Binding-site contacts:
Ligand atom C18 contacts residue LYS51 of chain 1.A at 4.0 Å.
Ligand atom N7 contacts residue GLU99 of chain 1.A at 2.9 Å (salt-bridge).
Ligand atom C15 contacts residue ALA177 of chain 1.A at 4.1 Å (hydrophobic).
Ligand atom O14 contacts residue ILE82 of chain 1.A at 3.7 Å.
Ligand atom C12 contacts residue ALA177 of chain 1.A at 3.9 Å (hydrophobic).
Ligand atom C13 contacts residue ASP178 of chain 1.A at 3.5 Å.
Ligand atom C4 contacts residue LEU21 of chain 1.A at 4.0 Å (hydrophobic).
Ligand atom C13 contacts residue ILE82 of chain 1.A at 4.0 Å (hydrophobic).
Ligand atom C15 contacts residue ASP178 of chain 1.A at 3.4 Å.
Ligand atom C8 contacts residue LEU167 of chain 1.A at 3.9 Å (hydrophobic).
Ligand atom C6 contacts residue LEU167 of chain 1.A at 3.8 Å (hydrophobic).
Ligand atom C15 contacts residue ILE82 of chain 1.A at 3.8 Å (hydrophobic).
Ligand atom C10 contacts residue PHE26 of chain 1.A at 3.4 Å (hydrophobic).
Ligand atom C18 contacts residue VAL98 of chain 1.A at 4.0 Å (hydrophobic).
Ligand atom C2 contacts residue PHE26 of chain 1.A at 4.1 Å (hydrophobic).
Ligand atom N7 contacts residue VAL98 of chain 1.A at 4.0 Å.
Ligand atom C16 contacts residue ASP178 of chain 1.A at 4.1 Å.
Ligand atom N5 contacts residue TYR100 of chain 1.A at 3.8 Å.
Ligand atom C4 contacts residue TYR100 of chain 1.A at 4.1 Å (hydrophobic).
Ligand atom C4 contacts residue ALA101 of chain 1.A at 3.2 Å (hydrophobic).
Ligand atom C3 contacts residue LEU21 of chain 1.A at 4.1 Å (hydrophobic).
Ligand atom C6 contacts residue ALA101 of chain 1.A at 3.9 Å (hydrophobic).
Ligand atom N7 contacts residue ALA49 of chain 1.A at 3.3 Å.
Ligand atom C6 contacts residue GLU99 of chain 1.A at 3.9 Å.
Ligand atom C2 contacts residue LEU167 of chain 1.A at 4.0 Å (hydrophobic).
Ligand atom C9 contacts residue LEU167 of chain 1.A at 3.6 Å (hydrophobic).
Ligand atom C8 contacts residue GLU99 of chain 1.A at 3.7 Å.
Ligand atom N7 contacts residue LEU167 of chain 1.A at 3.9 Å.
Ligand atom C1 contacts residue LEU167 of chain 1.A at 3.5 Å (hydrophobic).
Ligand atom C17 contacts residue LYS51 of chain 1.A at 3.7 Å.
Ligand atom N5 contacts residue ALA101 of chain 1.A at 3.0 Å (h-bond).
Ligand atom C15 contacts residue PHE179 of chain 1.A at 3.9 Å (hydrophobic).
Ligand atom C8 contacts residue ALA49 of chain 1.A at 3.7 Å (hydrophobic).
Ligand atom C12 contacts residue ASP178 of chain 1.A at 3.7 Å.
Ligand atom C8 contacts residue VAL98 of chain 1.A at 3.6 Å (hydrophobic).
Ligand atom O14 contacts residue ASP178 of chain 1.A at 3.0 Å (salt-bridge).
Ligand atom C6 contacts residue ALA49 of chain 1.A at 3.8 Å (hydrophobic).
Ligand atom C15 contacts residue MET72 of chain 1.A at 3.8 Å (hydrophobic).
Ligand atom O14 contacts residue ALA177 of chain 1.A at 3.5 Å.
Ligand atom C17 contacts residue VAL98 of chain 1.A at 3.9 Å (hydrophobic).

A protein and the small-molecule ligand that binds it are described below.
Small molecule (SMILES): COc1cccc(Cc2c[nH]c3ncccc23)c1

Sequence of chain 1.A:
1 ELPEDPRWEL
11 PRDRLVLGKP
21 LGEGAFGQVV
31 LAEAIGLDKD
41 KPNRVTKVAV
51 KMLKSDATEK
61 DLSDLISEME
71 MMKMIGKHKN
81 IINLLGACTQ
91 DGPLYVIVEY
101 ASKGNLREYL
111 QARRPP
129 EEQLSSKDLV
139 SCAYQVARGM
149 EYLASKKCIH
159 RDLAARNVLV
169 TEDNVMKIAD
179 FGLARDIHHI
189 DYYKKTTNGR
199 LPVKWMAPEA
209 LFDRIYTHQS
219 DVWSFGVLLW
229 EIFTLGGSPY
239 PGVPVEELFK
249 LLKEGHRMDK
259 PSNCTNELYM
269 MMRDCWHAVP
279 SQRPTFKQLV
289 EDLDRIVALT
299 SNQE